Sequence of chain 1.A:
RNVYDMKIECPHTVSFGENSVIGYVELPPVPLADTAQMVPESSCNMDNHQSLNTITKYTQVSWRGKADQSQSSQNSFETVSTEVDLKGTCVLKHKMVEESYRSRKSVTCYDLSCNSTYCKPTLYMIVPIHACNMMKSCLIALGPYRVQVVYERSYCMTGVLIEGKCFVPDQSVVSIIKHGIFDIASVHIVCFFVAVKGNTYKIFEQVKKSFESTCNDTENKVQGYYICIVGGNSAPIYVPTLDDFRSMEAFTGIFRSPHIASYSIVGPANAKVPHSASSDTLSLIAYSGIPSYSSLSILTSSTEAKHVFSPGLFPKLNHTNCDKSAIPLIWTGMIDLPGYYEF

This small molecule binds to this protein.
Small molecule (SMILES): CC(=O)N[C@H]1[C@H](O[C@H]2[C@H](O)[C@@H](NC(C)=O)CO[C@@H]2CO)O[C@H](CO)[C@@H](O)[C@@H]1O

Binding-site contacts:
Ligand atom N2 contacts residue ASN115 of chain 1.A at 3.0 Å (h-bond).
Ligand atom C1 contacts residue THR117 of chain 1.A at 3.9 Å.
Ligand atom C1 contacts residue TYR118 of chain 1.A at 4.2 Å (hydrophobic).
Ligand atom O7 contacts residue GLY299 of chain 1.A at 3.2 Å (h-bond).
Ligand atom O5 contacts residue PRO301 of chain 1.A at 3.3 Å.
Ligand atom C2 contacts residue ASN115 of chain 1.A at 2.5 Å.
Ligand atom C5 contacts residue PRO301 of chain 1.A at 4.2 Å (hydrophobic).
Ligand atom O5 contacts residue TYR118 of chain 1.A at 3.9 Å.
Ligand atom C2 contacts residue GLY299 of chain 1.A at 3.8 Å.
Ligand atom C4 contacts residue ASN115 of chain 1.A at 4.2 Å.
Ligand atom C8 contacts residue TYR118 of chain 1.A at 3.5 Å (hydrophobic).
Ligand atom O5 contacts residue GLY299 of chain 1.A at 4.0 Å.
Ligand atom C6 contacts residue TYR118 of chain 1.A at 3.8 Å (hydrophobic).
Ligand atom C1 contacts residue GLY299 of chain 1.A at 3.7 Å.
Ligand atom C1 contacts residue ASN115 of chain 1.A at 1.4 Å.
Ligand atom C7 contacts residue TYR118 of chain 1.A at 4.2 Å (hydrophobic).
Ligand atom C7 contacts residue GLY299 of chain 1.A at 4.1 Å.
Ligand atom C6 contacts residue PRO29 of chain 1.A at 3.7 Å (hydrophobic).
Ligand atom O7 contacts residue ASN115 of chain 1.A at 3.9 Å.
Ligand atom O6 contacts residue ILE300 of chain 1.A at 3.3 Å.
Ligand atom C7 contacts residue ASN115 of chain 1.A at 3.7 Å.
Ligand atom O5 contacts residue ILE300 of chain 1.A at 4.1 Å.
Ligand atom O7 contacts residue TYR118 of chain 1.A at 4.0 Å.
Ligand atom O5 contacts residue ASN115 of chain 1.A at 2.2 Å (h-bond).
Ligand atom O6 contacts residue PRO301 of chain 1.A at 3.2 Å.
Ligand atom O7 contacts residue SER298 of chain 1.A at 4.4 Å.
Ligand atom C5 contacts residue TYR118 of chain 1.A at 3.7 Å (hydrophobic).
Ligand atom C3 contacts residue ASN115 of chain 1.A at 3.8 Å.
Ligand atom C5 contacts residue ILE300 of chain 1.A at 4.3 Å (hydrophobic).
Ligand atom C5 contacts residue ASN115 of chain 1.A at 3.5 Å.
Ligand atom C6 contacts residue PRO301 of chain 1.A at 3.7 Å (hydrophobic).
Ligand atom O6 contacts residue PRO29 of chain 1.A at 4.1 Å.
Ligand atom C2 contacts residue THR117 of chain 1.A at 4.5 Å.
Ligand atom N2 contacts residue THR117 of chain 1.A at 4.0 Å.
Ligand atom C6 contacts residue ILE300 of chain 1.A at 4.1 Å (hydrophobic).
Ligand atom C4 contacts residue ILE300 of chain 1.A at 4.0 Å (hydrophobic).
Ligand atom C1 contacts residue PRO301 of chain 1.A at 4.4 Å (hydrophobic).
Ligand atom N2 contacts residue GLY299 of chain 1.A at 4.3 Å.